Sequence of chain 1.A:
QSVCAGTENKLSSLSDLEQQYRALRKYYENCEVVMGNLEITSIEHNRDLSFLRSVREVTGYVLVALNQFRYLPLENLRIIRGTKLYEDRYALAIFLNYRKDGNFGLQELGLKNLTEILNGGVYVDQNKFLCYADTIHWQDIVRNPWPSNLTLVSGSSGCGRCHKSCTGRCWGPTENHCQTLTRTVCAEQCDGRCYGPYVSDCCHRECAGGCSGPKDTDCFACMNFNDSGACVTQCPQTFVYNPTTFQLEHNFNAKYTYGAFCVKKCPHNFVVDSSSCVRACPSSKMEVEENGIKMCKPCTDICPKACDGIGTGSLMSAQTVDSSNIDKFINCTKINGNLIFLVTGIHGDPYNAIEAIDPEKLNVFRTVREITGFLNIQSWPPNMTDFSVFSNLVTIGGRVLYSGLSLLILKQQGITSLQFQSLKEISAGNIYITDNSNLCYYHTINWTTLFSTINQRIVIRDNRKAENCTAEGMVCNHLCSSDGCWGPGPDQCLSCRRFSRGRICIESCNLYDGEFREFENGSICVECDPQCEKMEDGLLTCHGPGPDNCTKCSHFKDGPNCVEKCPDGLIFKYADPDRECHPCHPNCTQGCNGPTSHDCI

Binding-site contacts:
Ligand atom C1 contacts residue ASN385 of chain 1.A at 1.5 Å.
Ligand atom C2 contacts residue ASN385 of chain 1.A at 2.5 Å.
Ligand atom C4 contacts residue ASN385 of chain 1.A at 4.3 Å.
Ligand atom O5 contacts residue ASN385 of chain 1.A at 2.3 Å (h-bond).
Ligand atom C7 contacts residue ASN385 of chain 1.A at 3.4 Å.
Ligand atom N2 contacts residue ASN385 of chain 1.A at 2.9 Å (h-bond).
Ligand atom C8 contacts residue PRO384 of chain 1.A at 3.9 Å (hydrophobic).
Ligand atom O7 contacts residue ASN385 of chain 1.A at 3.7 Å.
Ligand atom C5 contacts residue ASN385 of chain 1.A at 3.7 Å.
Ligand atom C3 contacts residue ASN385 of chain 1.A at 3.9 Å.
Ligand atom C8 contacts residue ASN385 of chain 1.A at 4.3 Å.

The protein below binds the small molecule below.
Small molecule (SMILES): CC(=O)N[C@H]1[C@H](O[C@H]2[C@H](O)[C@@H](NC(C)=O)CO[C@@H]2CO)O[C@H](CO)[C@@H](O)[C@@H]1O